A small-molecule ligand and the protein it binds are described below.
Small molecule (SMILES): NC1(C(=O)O)CCCC1

Binding-site contacts:
Ligand atom OXT contacts residue PHE92 of chain 1.A at 4.0 Å.
Ligand atom N contacts residue THR126 of chain 1.A at 2.8 Å (h-bond).
Ligand atom CA contacts residue SER180 of chain 1.A at 4.1 Å.
Ligand atom CA contacts residue PHE92 of chain 1.A at 4.4 Å (hydrophobic).
Ligand atom CB2 contacts residue GLN13 of chain 1.A at 4.5 Å.
Ligand atom C contacts residue SER180 of chain 1.A at 3.6 Å.
Ligand atom O contacts residue PHE92 of chain 1.A at 3.7 Å.
Ligand atom CB2 contacts residue ASP224 of chain 1.A at 3.8 Å.
Ligand atom CB1 contacts residue SER180 of chain 1.A at 3.4 Å.
Ligand atom OXT contacts residue SER180 of chain 1.A at 2.8 Å (h-bond).
Ligand atom CG1 contacts residue VAL181 of chain 1.A at 3.9 Å (hydrophobic).
Ligand atom N contacts residue PRO124 of chain 1.A at 3.0 Å (h-bond).
Ligand atom O contacts residue THR126 of chain 1.A at 2.8 Å (h-bond).
Ligand atom CG2 contacts residue ASP224 of chain 1.A at 3.3 Å.
Ligand atom CG1 contacts residue ASP224 of chain 1.A at 3.5 Å.
Ligand atom C contacts residue ARG131 of chain 1.A at 3.5 Å.
Ligand atom CB1 contacts residue ASP224 of chain 1.A at 3.3 Å.
Ligand atom CA contacts residue THR126 of chain 1.A at 3.6 Å.
Ligand atom O contacts residue LEU125 of chain 1.A at 3.6 Å.
Ligand atom CA contacts residue ASP224 of chain 1.A at 3.4 Å.
Ligand atom CB1 contacts residue VAL181 of chain 1.A at 4.0 Å (hydrophobic).
Ligand atom O contacts residue PRO124 of chain 1.A at 3.8 Å.
Ligand atom O contacts residue SER180 of chain 1.A at 4.5 Å.
Ligand atom C contacts residue PHE92 of chain 1.A at 4.0 Å (hydrophobic).
Ligand atom CG2 contacts residue TRP223 of chain 1.A at 3.5 Å (hydrophobic).
Ligand atom CB2 contacts residue PRO124 of chain 1.A at 4.2 Å (hydrophobic).
Ligand atom N contacts residue LEU125 of chain 1.A at 4.5 Å.
Ligand atom C contacts residue PRO124 of chain 1.A at 4.4 Å (hydrophobic).
Ligand atom CG2 contacts residue PHE92 of chain 1.A at 4.4 Å (hydrophobic).
Ligand atom O contacts residue ARG131 of chain 1.A at 2.9 Å (salt-bridge).
Ligand atom N contacts residue ASP224 of chain 1.A at 2.6 Å (salt-bridge).
Ligand atom CG2 contacts residue GLN13 of chain 1.A at 4.0 Å.
Ligand atom CA contacts residue PRO124 of chain 1.A at 4.0 Å (hydrophobic).
Ligand atom C contacts residue THR126 of chain 1.A at 3.6 Å.
Ligand atom N contacts residue PHE250 of chain 1.A at 3.6 Å.
Ligand atom CB2 contacts residue PHE92 of chain 1.A at 3.6 Å (hydrophobic).
Ligand atom CB1 contacts residue THR126 of chain 1.A at 3.8 Å.
Ligand atom CG1 contacts residue SER180 of chain 1.A at 4.3 Å.
Ligand atom CG1 contacts residue TRP223 of chain 1.A at 3.5 Å (hydrophobic).
Ligand atom OXT contacts residue ARG131 of chain 1.A at 2.9 Å (salt-bridge).

Sequence of chain 1.A:
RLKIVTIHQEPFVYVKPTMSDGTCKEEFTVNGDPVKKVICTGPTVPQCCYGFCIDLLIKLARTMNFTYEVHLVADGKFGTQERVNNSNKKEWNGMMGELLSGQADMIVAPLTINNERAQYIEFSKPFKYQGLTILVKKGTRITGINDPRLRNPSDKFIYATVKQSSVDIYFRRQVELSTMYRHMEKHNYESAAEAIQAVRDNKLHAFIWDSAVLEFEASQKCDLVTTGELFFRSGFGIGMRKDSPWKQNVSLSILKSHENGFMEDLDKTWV